A small-molecule ligand and the protein it binds are described below.
Small molecule (SMILES): Nc1c2c(nc3cc(Cl)ccc13)C[C@H]1C=C(CCCCn3cc(CO)nn3)C[C@@H]2C1

Sequence of chain 1.D:
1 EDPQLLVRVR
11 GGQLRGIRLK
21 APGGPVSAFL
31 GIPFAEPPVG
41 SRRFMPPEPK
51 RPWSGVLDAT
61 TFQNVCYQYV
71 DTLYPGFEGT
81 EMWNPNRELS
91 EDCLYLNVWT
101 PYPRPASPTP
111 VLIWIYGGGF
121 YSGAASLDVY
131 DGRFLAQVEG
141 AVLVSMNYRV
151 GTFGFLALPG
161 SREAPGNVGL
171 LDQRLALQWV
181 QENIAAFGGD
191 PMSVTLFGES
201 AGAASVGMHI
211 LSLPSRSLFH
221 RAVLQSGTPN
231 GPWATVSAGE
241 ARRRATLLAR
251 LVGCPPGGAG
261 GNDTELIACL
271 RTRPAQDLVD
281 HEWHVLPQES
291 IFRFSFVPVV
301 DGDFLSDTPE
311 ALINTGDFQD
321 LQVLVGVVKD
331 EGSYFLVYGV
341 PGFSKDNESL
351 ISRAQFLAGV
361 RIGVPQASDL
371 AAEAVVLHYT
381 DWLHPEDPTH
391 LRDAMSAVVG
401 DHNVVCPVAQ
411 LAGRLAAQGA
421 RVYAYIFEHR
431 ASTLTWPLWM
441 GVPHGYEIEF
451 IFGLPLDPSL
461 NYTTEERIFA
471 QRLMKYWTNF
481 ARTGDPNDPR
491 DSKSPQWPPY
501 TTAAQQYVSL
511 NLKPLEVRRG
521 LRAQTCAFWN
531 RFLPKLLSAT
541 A

Binding-site contacts:
Ligand atom CL1 contacts residue TYR446 of chain 1.D at 3.6 Å.
Ligand atom CAI contacts residue TRP283 of chain 1.D at 3.6 Å (hydrophobic).
Ligand atom CAD contacts residue SER200 of chain 1.D at 3.7 Å.
Ligand atom CAL contacts residue GLY119 of chain 1.D at 3.8 Å.
Ligand atom CAV contacts residue TRP83 of chain 1.D at 3.4 Å (hydrophobic).
Ligand atom CAF contacts residue TRP83 of chain 1.D at 3.4 Å (hydrophobic).
Ligand atom NAS contacts residue TRP83 of chain 1.D at 3.8 Å.
Ligand atom CAU contacts residue TYR446 of chain 1.D at 3.6 Å (hydrophobic).
Ligand atom CBA contacts residue TRP83 of chain 1.D at 3.4 Å (hydrophobic).
Ligand atom CAH contacts residue TYR121 of chain 1.D at 3.5 Å (hydrophobic).
Ligand atom CAG contacts residue TYR446 of chain 1.D at 3.5 Å (hydrophobic).
Ligand atom CBA contacts residue TYR334 of chain 1.D at 3.6 Å (hydrophobic).
Ligand atom CAT contacts residue GLY118 of chain 1.D at 3.5 Å.
Ligand atom CAI contacts residue ARG293 of chain 1.D at 3.4 Å.
Ligand atom CAL contacts residue GLY118 of chain 1.D at 3.7 Å.
Ligand atom CAU contacts residue TYR334 of chain 1.D at 3.6 Å (hydrophobic).
Ligand atom CBB contacts residue GLU199 of chain 1.D at 3.7 Å.
Ligand atom CBC contacts residue TRP83 of chain 1.D at 3.8 Å (hydrophobic).
Ligand atom NAR contacts residue PHE294 of chain 1.D at 3.8 Å.
Ligand atom CAM contacts residue TYR121 of chain 1.D at 3.6 Å (hydrophobic).
Ligand atom CAY contacts residue TRP83 of chain 1.D at 3.6 Å (hydrophobic).
Ligand atom CAZ contacts residue TRP83 of chain 1.D at 3.7 Å (hydrophobic).
Ligand atom NAQ contacts residue PHE292 of chain 1.D at 2.8 Å (h-bond).
Ligand atom CAW contacts residue TYR338 of chain 1.D at 3.7 Å (hydrophobic).
Ligand atom CAE contacts residue TRP436 of chain 1.D at 3.5 Å (hydrophobic).
Ligand atom CAE contacts residue TYR334 of chain 1.D at 3.5 Å (hydrophobic).
Ligand atom OAB contacts residue SER290 of chain 1.D at 3.5 Å (h-bond).
Ligand atom NAR contacts residue PHE292 of chain 1.D at 3.5 Å (h-bond).
Ligand atom NAA contacts residue TRP83 of chain 1.D at 3.2 Å.
Ligand atom CAH contacts residue TYR338 of chain 1.D at 3.4 Å (hydrophobic).
Ligand atom OAB contacts residue TYR338 of chain 1.D at 3.8 Å.
Ligand atom CAG contacts residue HIS444 of chain 1.D at 3.2 Å.
Ligand atom CAN contacts residue GLY118 of chain 1.D at 3.7 Å.
Ligand atom CAF contacts residue TYR334 of chain 1.D at 3.4 Å (hydrophobic).
Ligand atom NAR contacts residue PHE335 of chain 1.D at 3.3 Å.
Ligand atom CAZ contacts residue HIS444 of chain 1.D at 3.4 Å.
Ligand atom CAP contacts residue TRP83 of chain 1.D at 3.8 Å (hydrophobic).
Ligand atom NAS contacts residue HIS444 of chain 1.D at 2.8 Å (h-bond).
Ligand atom CAK contacts residue TYR121 of chain 1.D at 3.5 Å (hydrophobic).
Ligand atom CL1 contacts residue TRP436 of chain 1.D at 3.3 Å.